A small-molecule ligand and the protein it binds are described below.
Small molecule (SMILES): Nc1nc(F)nc2c1ncn2[C@H]1C[C@H](O)[C@@H](CO)O1

Binding-site contacts:
Ligand atom O3' contacts residue GLU181 of chain 6.A at 2.6 Å (salt-bridge).
Ligand atom C2 contacts residue VAL178 of chain 6.A at 3.9 Å (hydrophobic).
Ligand atom N3 contacts residue GLU179 of chain 6.A at 3.8 Å.
Ligand atom O5' contacts residue HIS4 of chain 3.A at 2.6 Å (h-bond).
Ligand atom C2' contacts residue MET180 of chain 6.A at 3.6 Å (hydrophobic).
Ligand atom N6 contacts residue GLY92 of chain 6.A at 3.2 Å.
Ligand atom C5' contacts residue MET64 of chain 6.A at 3.9 Å (hydrophobic).
Ligand atom C1' contacts residue THR90 of chain 6.A at 3.5 Å.
Ligand atom N3 contacts residue VAL178 of chain 6.A at 3.8 Å.
Ligand atom N1 contacts residue PHE159 of chain 6.A at 3.7 Å.
Ligand atom C6 contacts residue PHE159 of chain 6.A at 3.8 Å (hydrophobic).
Ligand atom C4 contacts residue VAL178 of chain 6.A at 3.8 Å (hydrophobic).
Ligand atom C6 contacts residue GLY92 of chain 6.A at 3.6 Å.
Ligand atom F contacts residue VAL178 of chain 6.A at 3.4 Å.
Ligand atom C3' contacts residue GLU181 of chain 6.A at 3.5 Å.
Ligand atom C5' contacts residue HIS4 of chain 3.A at 3.7 Å.
Ligand atom C2 contacts residue PHE159 of chain 6.A at 3.6 Å (hydrophobic).
Ligand atom C3' contacts residue MET180 of chain 6.A at 3.7 Å (hydrophobic).
Ligand atom N9 contacts residue THR90 of chain 6.A at 3.7 Å.
Ligand atom N3 contacts residue PHE159 of chain 6.A at 3.9 Å.
Ligand atom C5' contacts residue PHE159 of chain 6.A at 3.7 Å (hydrophobic).
Ligand atom O4' contacts residue ARG43 of chain 3.A at 3.3 Å (salt-bridge).
Ligand atom O5' contacts residue PHE159 of chain 6.A at 3.5 Å.
Ligand atom N7 contacts residue CYS91 of chain 6.A at 3.3 Å.
Ligand atom C5' contacts residue MET180 of chain 6.A at 3.8 Å (hydrophobic).
Ligand atom N7 contacts residue SER203 of chain 6.A at 3.6 Å.
Ligand atom C5 contacts residue VAL178 of chain 6.A at 3.9 Å (hydrophobic).
Ligand atom C2' contacts residue GLU179 of chain 6.A at 3.8 Å.
Ligand atom C8 contacts residue CYS91 of chain 6.A at 3.5 Å (hydrophobic).
Ligand atom O3' contacts residue MET64 of chain 6.A at 3.6 Å.
Ligand atom C8 contacts residue THR90 of chain 6.A at 3.3 Å.
Ligand atom C5 contacts residue CYS91 of chain 6.A at 3.8 Å (hydrophobic).
Ligand atom O5' contacts residue ARG43 of chain 3.A at 3.6 Å.
Ligand atom F contacts residue MET180 of chain 6.A at 3.9 Å.
Ligand atom C2' contacts residue GLU181 of chain 6.A at 3.8 Å.
Ligand atom F contacts residue PHE159 of chain 6.A at 3.6 Å.
Ligand atom N7 contacts residue GLY92 of chain 6.A at 3.5 Å (h-bond).
Ligand atom C4' contacts residue ARG43 of chain 3.A at 3.6 Å.
Ligand atom F contacts residue THR156 of chain 6.A at 3.3 Å.
Ligand atom C5 contacts residue GLY92 of chain 6.A at 3.5 Å.

Sequence of chain 6.A:
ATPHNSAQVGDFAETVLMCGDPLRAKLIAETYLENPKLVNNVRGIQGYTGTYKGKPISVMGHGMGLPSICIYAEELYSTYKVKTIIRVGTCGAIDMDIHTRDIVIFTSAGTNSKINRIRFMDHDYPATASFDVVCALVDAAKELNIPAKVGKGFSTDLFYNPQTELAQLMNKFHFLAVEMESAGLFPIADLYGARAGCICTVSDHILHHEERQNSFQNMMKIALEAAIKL

Sequence of chain 3.A:
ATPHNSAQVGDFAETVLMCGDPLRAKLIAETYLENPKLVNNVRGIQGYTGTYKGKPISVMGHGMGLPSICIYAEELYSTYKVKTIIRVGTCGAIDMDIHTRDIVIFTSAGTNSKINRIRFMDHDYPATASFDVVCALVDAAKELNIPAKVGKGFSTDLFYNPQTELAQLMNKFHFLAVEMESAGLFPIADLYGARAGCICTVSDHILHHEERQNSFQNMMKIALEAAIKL